Sequence of chain 1.C:
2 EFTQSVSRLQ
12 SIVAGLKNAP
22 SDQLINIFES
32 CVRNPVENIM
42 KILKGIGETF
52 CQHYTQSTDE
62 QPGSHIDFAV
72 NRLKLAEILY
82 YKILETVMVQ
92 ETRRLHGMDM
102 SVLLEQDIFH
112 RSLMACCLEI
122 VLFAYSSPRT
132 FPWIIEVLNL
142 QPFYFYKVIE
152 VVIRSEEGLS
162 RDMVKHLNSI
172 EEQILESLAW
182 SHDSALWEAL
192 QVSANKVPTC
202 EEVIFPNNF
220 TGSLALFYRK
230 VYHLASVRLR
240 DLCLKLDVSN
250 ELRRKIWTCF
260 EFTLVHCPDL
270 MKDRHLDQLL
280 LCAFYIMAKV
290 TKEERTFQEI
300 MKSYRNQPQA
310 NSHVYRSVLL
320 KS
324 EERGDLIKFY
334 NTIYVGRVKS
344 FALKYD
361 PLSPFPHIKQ

The small molecule below binds the protein below.
Small molecule (SMILES): CC(C)C[C@H](NC(=O)[C@@H](N)[C@@H](C)O)C(=O)N[C@H](C(=O)N[C@@H](CS)C(=O)N[C@@H](Cc1cnc[nH]1)C(=O)N[C@@H](CCC(=O)O)C(=O)N[C@H](C=O)C(C)C)C(C)C

Binding-site contacts:
Ligand atom O contacts residue LYS288 of chain 1.C at 4.0 Å.
Ligand atom OE2 contacts residue PHE296 of chain 1.C at 2.7 Å (h-bond).
Ligand atom O contacts residue ILE330 of chain 1.C at 3.7 Å.
Ligand atom N contacts residue ILE330 of chain 1.C at 3.9 Å.
Ligand atom O contacts residue TYR333 of chain 1.C at 3.0 Å (h-bond).
Ligand atom SG contacts residue PHE296 of chain 1.C at 3.6 Å.
Ligand atom CG1 contacts residue ASN334 of chain 1.C at 3.4 Å.
Ligand atom CD1 contacts residue LEU346 of chain 1.C at 3.3 Å (hydrophobic).
Ligand atom CD2 contacts residue LEU346 of chain 1.C at 3.0 Å (hydrophobic).
Ligand atom CA contacts residue ASN334 of chain 1.C at 3.9 Å.
Ligand atom O contacts residue LYS288 of chain 1.C at 3.6 Å.
Ligand atom CB contacts residue TYR333 of chain 1.C at 3.6 Å (hydrophobic).
Ligand atom OE2 contacts residue THR295 of chain 1.C at 3.1 Å.
Ligand atom OE1 contacts residue GLN297 of chain 1.C at 2.6 Å (h-bond).
Ligand atom N contacts residue ASN334 of chain 1.C at 3.1 Å (h-bond).
Ligand atom CD1 contacts residue LYS342 of chain 1.C at 3.5 Å.
Ligand atom OE1 contacts residue THR295 of chain 1.C at 3.5 Å (h-bond).
Ligand atom OE2 contacts residue TYR284 of chain 1.C at 4.1 Å.
Ligand atom CD2 contacts residue VAL289 of chain 1.C at 3.8 Å (hydrophobic).
Ligand atom C contacts residue ASN334 of chain 1.C at 3.9 Å.
Ligand atom O contacts residue ASN334 of chain 1.C at 3.2 Å (h-bond).
Ligand atom OE1 contacts residue PHE296 of chain 1.C at 3.2 Å (h-bond).
Ligand atom O contacts residue VAL338 of chain 1.C at 3.6 Å.
Ligand atom SG contacts residue TYR284 of chain 1.C at 2.9 Å (h-bond).
Ligand atom N contacts residue ILE330 of chain 1.C at 4.0 Å.
Ligand atom CA contacts residue TYR284 of chain 1.C at 3.8 Å (hydrophobic).
Ligand atom CB contacts residue ASN334 of chain 1.C at 4.1 Å.
Ligand atom N contacts residue TYR333 of chain 1.C at 4.1 Å.
Ligand atom CD contacts residue THR295 of chain 1.C at 3.4 Å.
Ligand atom CA contacts residue ILE330 of chain 1.C at 4.1 Å (hydrophobic).
Ligand atom OE2 contacts residue GLN297 of chain 1.C at 3.9 Å.
Ligand atom CB contacts residue TYR284 of chain 1.C at 3.3 Å (hydrophobic).
Ligand atom CD contacts residue PHE296 of chain 1.C at 3.3 Å (hydrophobic).
Ligand atom CB contacts residue ILE330 of chain 1.C at 3.4 Å (hydrophobic).
Ligand atom CG contacts residue LEU346 of chain 1.C at 3.4 Å (hydrophobic).
Ligand atom OG1 contacts residue LYS342 of chain 1.C at 4.0 Å.
Ligand atom CG2 contacts residue LYS342 of chain 1.C at 3.7 Å.
Ligand atom CA contacts residue ASN334 of chain 1.C at 4.0 Å.
Ligand atom SG contacts residue ILE330 of chain 1.C at 3.2 Å.
Ligand atom CD contacts residue GLN297 of chain 1.C at 3.6 Å.